Sequence of chain 1.D:
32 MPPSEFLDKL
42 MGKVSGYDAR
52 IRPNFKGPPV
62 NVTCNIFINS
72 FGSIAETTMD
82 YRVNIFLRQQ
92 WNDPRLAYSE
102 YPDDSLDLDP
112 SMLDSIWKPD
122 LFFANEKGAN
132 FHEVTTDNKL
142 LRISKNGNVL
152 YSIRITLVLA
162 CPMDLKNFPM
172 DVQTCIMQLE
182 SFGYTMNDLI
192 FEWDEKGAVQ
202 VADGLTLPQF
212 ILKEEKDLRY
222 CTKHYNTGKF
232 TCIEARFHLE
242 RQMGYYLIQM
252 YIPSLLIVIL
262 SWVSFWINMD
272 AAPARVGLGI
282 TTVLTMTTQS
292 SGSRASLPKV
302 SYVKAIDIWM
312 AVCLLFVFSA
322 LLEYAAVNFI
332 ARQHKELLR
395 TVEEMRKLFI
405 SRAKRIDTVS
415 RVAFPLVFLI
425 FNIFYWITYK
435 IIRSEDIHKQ

Binding-site contacts:
Ligand atom C4 contacts residue ASN62 of chain 1.D at 4.2 Å.
Ligand atom C1 contacts residue PRO60 of chain 1.D at 4.0 Å (hydrophobic).
Ligand atom O7 contacts residue ASN62 of chain 1.D at 4.4 Å.
Ligand atom C8 contacts residue ASN62 of chain 1.D at 4.0 Å.
Ligand atom C3 contacts residue ASN62 of chain 1.D at 3.8 Å.
Ligand atom N2 contacts residue PRO60 of chain 1.D at 3.9 Å.
Ligand atom C7 contacts residue ASN62 of chain 1.D at 3.6 Å.
Ligand atom C3 contacts residue PRO59 of chain 1.D at 4.4 Å (hydrophobic).
Ligand atom N2 contacts residue ASN62 of chain 1.D at 2.8 Å (h-bond).
Ligand atom O5 contacts residue GLU193 of chain 1.D at 4.3 Å.
Ligand atom O5 contacts residue ASN62 of chain 1.D at 2.4 Å (h-bond).
Ligand atom O6 contacts residue GLU193 of chain 1.D at 4.1 Å.
Ligand atom O3 contacts residue PRO59 of chain 1.D at 4.4 Å.
Ligand atom C1 contacts residue ASN62 of chain 1.D at 1.4 Å.
Ligand atom C2 contacts residue ASN62 of chain 1.D at 2.4 Å.
Ligand atom N2 contacts residue PRO59 of chain 1.D at 4.4 Å.
Ligand atom C5 contacts residue ASN62 of chain 1.D at 3.7 Å.

A protein and the small-molecule ligand that binds it are described below.
Small molecule (SMILES): CC(=O)N[C@@H]1[C@@H](O)[C@H](O)[C@@H](CO)O[C@H]1O